Sequence of chain 3.C:
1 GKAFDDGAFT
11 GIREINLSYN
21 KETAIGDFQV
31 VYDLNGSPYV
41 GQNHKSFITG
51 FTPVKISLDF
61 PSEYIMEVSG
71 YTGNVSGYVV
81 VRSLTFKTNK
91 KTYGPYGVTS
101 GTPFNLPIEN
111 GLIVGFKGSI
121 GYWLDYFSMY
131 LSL

Binding-site contacts:
Ligand atom O3 contacts residue THR99 of chain 3.C at 2.8 Å (h-bond).
Ligand atom CM contacts residue TYR78 of chain 2.A at 3.4 Å (hydrophobic).
Ligand atom O6 contacts residue TRP123 of chain 2.A at 2.9 Å (h-bond).
Ligand atom C1 contacts residue TYR122 of chain 2.A at 4.0 Å (hydrophobic).
Ligand atom C8 contacts residue VAL98 of chain 3.C at 3.6 Å (hydrophobic).
Ligand atom C6 contacts residue TRP123 of chain 2.A at 4.0 Å (hydrophobic).
Ligand atom O3 contacts residue GLY1 of chain 2.A at 2.5 Å (h-bond).
Ligand atom O4 contacts residue GLY1 of chain 2.A at 2.6 Å (h-bond).
Ligand atom C6 contacts residue TYR122 of chain 2.A at 3.8 Å (hydrophobic).
Ligand atom O7 contacts residue GLY1 of chain 2.A at 3.4 Å (h-bond).
Ligand atom C2 contacts residue THR99 of chain 3.C at 4.1 Å.
Ligand atom C3 contacts residue TYR78 of chain 2.A at 4.1 Å (hydrophobic).
Ligand atom CM contacts residue TYR122 of chain 2.A at 3.6 Å (hydrophobic).
Ligand atom O1 contacts residue TYR122 of chain 2.A at 4.1 Å.
Ligand atom O5 contacts residue GLY121 of chain 2.A at 3.8 Å.
Ligand atom C3 contacts residue GLY1 of chain 2.A at 3.3 Å.
Ligand atom N2 contacts residue THR99 of chain 3.C at 3.2 Å (h-bond).
Ligand atom C7 contacts residue PHE47 of chain 2.A at 4.1 Å (hydrophobic).
Ligand atom C3 contacts residue THR99 of chain 3.C at 3.8 Å.
Ligand atom C2 contacts residue GLY1 of chain 2.A at 3.6 Å.
Ligand atom O6 contacts residue ASP125 of chain 2.A at 2.7 Å (salt-bridge).
Ligand atom C7 contacts residue THR99 of chain 3.C at 3.6 Å.
Ligand atom O6 contacts residue GLY121 of chain 2.A at 3.8 Å.
Ligand atom C6 contacts residue TYR78 of chain 2.A at 4.1 Å (hydrophobic).
Ligand atom O6 contacts residue VAL80 of chain 2.A at 3.8 Å.
Ligand atom C7 contacts residue GLY1 of chain 2.A at 4.0 Å.
Ligand atom C6 contacts residue ASP125 of chain 2.A at 3.0 Å.
Ligand atom O1 contacts residue TYR78 of chain 2.A at 3.5 Å (h-bond).
Ligand atom C5 contacts residue ASP125 of chain 2.A at 3.7 Å.
Ligand atom C8 contacts residue THR99 of chain 3.C at 3.7 Å.
Ligand atom C4 contacts residue GLY1 of chain 2.A at 3.5 Å.
Ligand atom O7 contacts residue PHE47 of chain 2.A at 3.3 Å.
Ligand atom O4 contacts residue GLY121 of chain 2.A at 3.4 Å.
Ligand atom C6 contacts residue VAL80 of chain 2.A at 4.1 Å (hydrophobic).
Ligand atom O5 contacts residue TYR122 of chain 2.A at 3.3 Å (h-bond).
Ligand atom O4 contacts residue ASP125 of chain 2.A at 2.6 Å (salt-bridge).
Ligand atom O6 contacts residue TYR122 of chain 2.A at 3.3 Å (h-bond).
Ligand atom C5 contacts residue TYR78 of chain 2.A at 3.8 Å (hydrophobic).
Ligand atom C4 contacts residue ASP125 of chain 2.A at 3.2 Å.
Ligand atom C4 contacts residue TYR78 of chain 2.A at 4.1 Å (hydrophobic).

Sequence of chain 2.A:
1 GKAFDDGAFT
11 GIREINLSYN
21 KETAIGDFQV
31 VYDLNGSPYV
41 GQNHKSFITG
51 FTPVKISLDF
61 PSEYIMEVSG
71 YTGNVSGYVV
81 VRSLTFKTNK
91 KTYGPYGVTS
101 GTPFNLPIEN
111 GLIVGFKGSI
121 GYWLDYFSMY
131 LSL

A small-molecule ligand and the protein it binds are described below.
Small molecule (SMILES): CO[C@H]1O[C@H](CO)[C@H](O)[C@H](O)[C@H]1NC(C)=O